Binding-site contacts:
Ligand atom C7 contacts residue ASN59 of chain 1.C at 3.5 Å.
Ligand atom C8 contacts residue ASN59 of chain 1.C at 3.6 Å.
Ligand atom C5 contacts residue ASN59 of chain 1.C at 3.7 Å.
Ligand atom C7 contacts residue ASP240 of chain 1.A at 3.8 Å.
Ligand atom C6 contacts residue PRO3 of chain 1.C at 4.3 Å (hydrophobic).
Ligand atom C1 contacts residue ASN59 of chain 1.C at 1.4 Å.
Ligand atom O5 contacts residue ASN59 of chain 1.C at 2.4 Å (h-bond).
Ligand atom O5 contacts residue LEU14 of chain 1.C at 4.4 Å.
Ligand atom C3 contacts residue ASN59 of chain 1.C at 3.8 Å.
Ligand atom C6 contacts residue LEU14 of chain 1.C at 4.3 Å (hydrophobic).
Ligand atom C2 contacts residue ASN59 of chain 1.C at 2.4 Å.
Ligand atom O6 contacts residue PRO3 of chain 1.C at 4.2 Å.
Ligand atom C4 contacts residue ASN59 of chain 1.C at 4.3 Å.
Ligand atom C8 contacts residue ASP240 of chain 1.A at 3.5 Å.
Ligand atom N2 contacts residue ASN59 of chain 1.C at 2.8 Å (h-bond).
Ligand atom O7 contacts residue ASP240 of chain 1.A at 3.6 Å (salt-bridge).

Sequence of chain 1.C:
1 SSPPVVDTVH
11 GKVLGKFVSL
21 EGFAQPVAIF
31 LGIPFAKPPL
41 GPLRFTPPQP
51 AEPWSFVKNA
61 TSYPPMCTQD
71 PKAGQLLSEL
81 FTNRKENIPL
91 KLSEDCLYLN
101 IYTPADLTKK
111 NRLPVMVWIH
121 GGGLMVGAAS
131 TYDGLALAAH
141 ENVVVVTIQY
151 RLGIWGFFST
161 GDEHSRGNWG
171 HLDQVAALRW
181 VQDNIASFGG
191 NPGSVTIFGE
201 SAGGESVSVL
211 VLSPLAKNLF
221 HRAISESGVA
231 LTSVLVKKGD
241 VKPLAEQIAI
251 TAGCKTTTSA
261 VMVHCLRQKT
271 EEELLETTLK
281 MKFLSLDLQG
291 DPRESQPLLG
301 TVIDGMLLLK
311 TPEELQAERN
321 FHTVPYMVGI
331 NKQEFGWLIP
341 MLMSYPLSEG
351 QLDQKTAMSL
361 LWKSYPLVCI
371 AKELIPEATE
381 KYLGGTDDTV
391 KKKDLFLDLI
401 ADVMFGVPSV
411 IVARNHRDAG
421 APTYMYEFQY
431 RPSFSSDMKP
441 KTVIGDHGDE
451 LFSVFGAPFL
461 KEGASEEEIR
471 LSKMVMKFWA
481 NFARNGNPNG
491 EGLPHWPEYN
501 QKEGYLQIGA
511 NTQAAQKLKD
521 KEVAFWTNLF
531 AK

Sequence of chain 1.A:
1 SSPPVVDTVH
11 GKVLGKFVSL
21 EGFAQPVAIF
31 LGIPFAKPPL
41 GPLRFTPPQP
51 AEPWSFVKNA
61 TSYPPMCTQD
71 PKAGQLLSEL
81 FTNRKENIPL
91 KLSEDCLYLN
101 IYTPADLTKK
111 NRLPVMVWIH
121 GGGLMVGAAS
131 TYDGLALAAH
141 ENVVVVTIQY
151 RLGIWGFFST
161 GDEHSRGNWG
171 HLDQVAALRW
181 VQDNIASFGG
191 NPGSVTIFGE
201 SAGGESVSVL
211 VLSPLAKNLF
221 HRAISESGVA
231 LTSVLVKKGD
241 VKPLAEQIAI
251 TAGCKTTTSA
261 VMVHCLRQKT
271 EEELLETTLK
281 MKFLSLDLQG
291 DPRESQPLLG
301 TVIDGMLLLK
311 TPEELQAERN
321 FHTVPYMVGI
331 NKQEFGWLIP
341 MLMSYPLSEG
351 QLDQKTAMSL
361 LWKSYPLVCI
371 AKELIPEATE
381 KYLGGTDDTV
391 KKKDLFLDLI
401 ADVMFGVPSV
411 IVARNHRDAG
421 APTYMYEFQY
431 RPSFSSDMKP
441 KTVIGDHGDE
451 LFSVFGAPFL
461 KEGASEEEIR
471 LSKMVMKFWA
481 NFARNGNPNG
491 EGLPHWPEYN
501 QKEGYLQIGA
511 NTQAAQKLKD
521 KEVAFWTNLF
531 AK

This small molecule binds to this protein.
Small molecule (SMILES): CC(=O)N[C@@H]1[C@@H](O)[C@H](O)[C@@H](CO)O[C@H]1O